Sequence of chain 1.B:
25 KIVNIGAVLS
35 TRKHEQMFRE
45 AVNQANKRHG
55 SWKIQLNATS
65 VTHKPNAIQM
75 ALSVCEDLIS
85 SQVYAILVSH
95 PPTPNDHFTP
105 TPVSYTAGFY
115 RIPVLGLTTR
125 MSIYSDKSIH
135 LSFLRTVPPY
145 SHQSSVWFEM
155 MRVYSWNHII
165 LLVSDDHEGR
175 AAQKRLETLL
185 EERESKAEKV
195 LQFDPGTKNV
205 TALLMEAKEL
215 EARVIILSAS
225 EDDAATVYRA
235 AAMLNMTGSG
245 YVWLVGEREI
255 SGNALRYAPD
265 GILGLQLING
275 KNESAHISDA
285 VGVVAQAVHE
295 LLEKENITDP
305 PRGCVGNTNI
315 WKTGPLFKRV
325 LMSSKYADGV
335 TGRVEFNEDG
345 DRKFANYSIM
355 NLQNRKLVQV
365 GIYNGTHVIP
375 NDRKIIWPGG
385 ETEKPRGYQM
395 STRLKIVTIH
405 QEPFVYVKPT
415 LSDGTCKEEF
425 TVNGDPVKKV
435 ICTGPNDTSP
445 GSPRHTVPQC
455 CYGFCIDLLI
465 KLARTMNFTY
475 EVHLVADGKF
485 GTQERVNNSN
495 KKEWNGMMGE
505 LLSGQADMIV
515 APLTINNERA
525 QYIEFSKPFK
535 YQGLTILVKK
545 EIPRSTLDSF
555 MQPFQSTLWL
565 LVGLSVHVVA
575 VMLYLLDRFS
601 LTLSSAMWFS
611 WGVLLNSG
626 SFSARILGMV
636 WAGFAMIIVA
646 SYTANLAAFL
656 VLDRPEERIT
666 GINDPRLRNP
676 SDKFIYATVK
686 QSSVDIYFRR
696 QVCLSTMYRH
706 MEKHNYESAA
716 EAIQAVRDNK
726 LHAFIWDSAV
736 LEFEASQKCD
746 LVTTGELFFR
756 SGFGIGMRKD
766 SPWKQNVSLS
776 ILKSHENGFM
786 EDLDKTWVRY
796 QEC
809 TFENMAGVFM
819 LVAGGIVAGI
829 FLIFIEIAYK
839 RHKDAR

Binding-site contacts:
Ligand atom C5 contacts residue ASN471 of chain 1.B at 3.7 Å.
Ligand atom C3 contacts residue ASN471 of chain 1.B at 3.8 Å.
Ligand atom C4 contacts residue ASN471 of chain 1.B at 4.2 Å.
Ligand atom N2 contacts residue ASN471 of chain 1.B at 2.9 Å (h-bond).
Ligand atom C6 contacts residue ASN471 of chain 1.B at 4.5 Å.
Ligand atom C8 contacts residue ASN471 of chain 1.B at 4.3 Å.
Ligand atom C1 contacts residue ASN471 of chain 1.B at 1.4 Å.
Ligand atom C2 contacts residue ASN471 of chain 1.B at 2.5 Å.
Ligand atom C7 contacts residue ASN471 of chain 1.B at 3.2 Å.
Ligand atom O5 contacts residue ASN471 of chain 1.B at 2.4 Å (h-bond).
Ligand atom O7 contacts residue ASN471 of chain 1.B at 3.2 Å (h-bond).

A protein and the small-molecule ligand that binds it are described below.
Small molecule (SMILES): CC(=O)N[C@@H]1[C@@H](O)[C@H](O)[C@@H](CO)O[C@H]1O